Sequence of chain 9.A:
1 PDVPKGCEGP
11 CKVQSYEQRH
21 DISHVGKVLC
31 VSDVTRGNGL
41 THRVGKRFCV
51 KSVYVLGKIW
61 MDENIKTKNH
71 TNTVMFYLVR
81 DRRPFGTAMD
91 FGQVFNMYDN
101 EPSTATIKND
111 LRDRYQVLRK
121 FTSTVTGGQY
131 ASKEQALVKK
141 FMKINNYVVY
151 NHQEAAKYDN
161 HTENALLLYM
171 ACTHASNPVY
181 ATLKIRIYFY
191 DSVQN

Sequence of chain 9.C:
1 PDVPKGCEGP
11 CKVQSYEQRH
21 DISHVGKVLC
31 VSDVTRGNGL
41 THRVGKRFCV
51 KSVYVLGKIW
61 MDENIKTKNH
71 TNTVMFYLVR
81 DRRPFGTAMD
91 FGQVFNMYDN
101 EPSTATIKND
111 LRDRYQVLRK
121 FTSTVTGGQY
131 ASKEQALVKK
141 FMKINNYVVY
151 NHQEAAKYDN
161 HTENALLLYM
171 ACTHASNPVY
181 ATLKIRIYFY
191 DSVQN

The small molecule below binds the protein below.
Small molecule (SMILES): Nc1ccn([C@H]2C[C@H](O[P](=O)(O)OC[C@H]3O[C@@H](n4cnc5c(N)ncnc54)C[C@@H]3O[P](=O)(O)OC[C@H]3O[C@@H](n4cnc5c(N)ncnc54)C[C@@H]3O[P](=O)(O)OC[C@H]3O[C@@H](n4ccc(N)nc4=O)C[C@@H]3O[P](=O)(O)OC[C@H]3O[C@@H](n4ccc(N)nc4=O)C[C@@H]3O[P](=O)(O)OC[C@H]3O[C@@H](n4cnc5c(N)ncnc54)C[C@@H]3O[P](=O)(O)OC[C@H]3O[C@@H](n4ccc(N)nc4=O)C[C@@H]3O)[C@@H](COP(=O)=O)O2)c(=O)n1

Sequence of chain 10.A:
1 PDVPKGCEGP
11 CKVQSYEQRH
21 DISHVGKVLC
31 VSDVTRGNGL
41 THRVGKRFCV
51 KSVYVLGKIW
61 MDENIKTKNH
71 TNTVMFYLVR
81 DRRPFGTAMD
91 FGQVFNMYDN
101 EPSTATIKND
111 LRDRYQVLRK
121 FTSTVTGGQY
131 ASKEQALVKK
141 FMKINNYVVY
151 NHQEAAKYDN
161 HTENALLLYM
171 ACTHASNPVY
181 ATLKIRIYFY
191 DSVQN

Binding-site contacts:
Ligand atom P contacts residue ARG47 of chain 9.C at 3.6 Å.
Ligand atom C5 contacts residue ASP2 of chain 10.A at 3.6 Å.
Ligand atom OP1 contacts residue ARG119 of chain 9.A at 3.4 Å.
Ligand atom C5 contacts residue PHE141 of chain 10.A at 3.4 Å (hydrophobic).
Ligand atom N7 contacts residue PHE141 of chain 10.A at 3.5 Å.
Ligand atom N4 contacts residue LYS51 of chain 10.A at 3.4 Å.
Ligand atom C5' contacts residue ARG112 of chain 9.A at 3.3 Å.
Ligand atom O3' contacts residue ARG47 of chain 9.C at 3.2 Å (salt-bridge).
Ligand atom C3' contacts residue TYR188 of chain 10.A at 3.1 Å (hydrophobic).
Ligand atom OP2 contacts residue TYR188 of chain 10.A at 3.1 Å (h-bond).
Ligand atom P contacts residue ASP113 of chain 9.A at 3.5 Å.
Ligand atom O4' contacts residue GLN116 of chain 9.A at 3.4 Å.
Ligand atom C2' contacts residue TYR188 of chain 10.A at 3.0 Å (hydrophobic).
Ligand atom OP2 contacts residue ARG186 of chain 10.A at 3.5 Å (salt-bridge).
Ligand atom C2' contacts residue CYS11 of chain 10.A at 3.6 Å (hydrophobic).
Ligand atom C2 contacts residue PHE141 of chain 10.A at 3.6 Å (hydrophobic).
Ligand atom OP1 contacts residue VAL117 of chain 9.A at 3.5 Å.
Ligand atom C2' contacts residue ASN195 of chain 9.C at 3.6 Å.
Ligand atom OP1 contacts residue ARG82 of chain 9.A at 3.2 Å (salt-bridge).
Ligand atom C4' contacts residue ARG80 of chain 9.A at 3.6 Å.
Ligand atom C4 contacts residue PHE141 of chain 10.A at 3.4 Å (hydrophobic).
Ligand atom O4' contacts residue ARG80 of chain 9.A at 3.4 Å (salt-bridge).
Ligand atom O2 contacts residue TYR188 of chain 10.A at 3.1 Å.
Ligand atom O3' contacts residue LEU118 of chain 9.A at 3.5 Å (h-bond).
Ligand atom OP2 contacts residue ARG112 of chain 9.A at 3.1 Å (salt-bridge).
Ligand atom OP2 contacts residue TYR54 of chain 10.A at 2.8 Å (h-bond).
Ligand atom OP2 contacts residue LYS120 of chain 9.A at 2.7 Å (salt-bridge).
Ligand atom OP2 contacts residue LYS46 of chain 9.C at 3.6 Å.
Ligand atom O3' contacts residue ASP113 of chain 9.A at 3.3 Å (salt-bridge).
Ligand atom OP1 contacts residue ASP113 of chain 9.A at 2.7 Å (salt-bridge).
Ligand atom C5' contacts residue ARG47 of chain 9.C at 3.5 Å.
Ligand atom O3' contacts residue TYR188 of chain 10.A at 2.8 Å (h-bond).
Ligand atom O3' contacts residue ARG82 of chain 9.A at 3.0 Å (salt-bridge).
Ligand atom OP1 contacts residue ARG112 of chain 9.A at 3.5 Å.
Ligand atom N3 contacts residue PHE141 of chain 10.A at 3.6 Å.
Ligand atom OP1 contacts residue LYS120 of chain 9.A at 3.2 Å (salt-bridge).
Ligand atom P contacts residue TYR188 of chain 10.A at 3.5 Å.
Ligand atom OP2 contacts residue ASN195 of chain 9.C at 3.1 Å (h-bond).
Ligand atom O3' contacts residue ASN195 of chain 9.C at 3.1 Å (h-bond).
Ligand atom OP1 contacts residue ARG47 of chain 9.C at 3.3 Å (salt-bridge).